A small-molecule ligand and the protein it binds are described below.
Small molecule (SMILES): CN1CCN(c2ccnc3c2c(/C=C2\Oc4cc(O)cc(O)c4C2=O)cn3C)CC1

Binding-site contacts:
Ligand atom O4 contacts residue LYS691 of chain 1.A at 3.0 Å.
Ligand atom O3 contacts residue TYR725 of chain 1.A at 3.6 Å.
Ligand atom C4 contacts residue VAL740 of chain 1.A at 3.8 Å (hydrophobic).
Ligand atom C1 contacts residue MET811 of chain 1.A at 3.4 Å (hydrophobic).
Ligand atom C2 contacts residue TYR725 of chain 1.A at 2.9 Å (hydrophobic).
Ligand atom C6 contacts residue ILE689 of chain 1.A at 3.6 Å (hydrophobic).
Ligand atom C2 contacts residue ASP822 of chain 1.A at 3.3 Å.
Ligand atom C19 contacts residue THR745 of chain 1.A at 3.7 Å.
Ligand atom C2 contacts residue ILE737 of chain 1.A at 3.6 Å (hydrophobic).
Ligand atom N1 contacts residue MET811 of chain 1.A at 3.8 Å.
Ligand atom C8 contacts residue ILE689 of chain 1.A at 3.4 Å (hydrophobic).
Ligand atom O1 contacts residue LYS691 of chain 1.A at 3.4 Å (salt-bridge).
Ligand atom C7 contacts residue ILE737 of chain 1.A at 3.4 Å (hydrophobic).
Ligand atom C3 contacts residue ASP699 of chain 1.A at 3.5 Å.
Ligand atom C4 contacts residue MET811 of chain 1.A at 3.4 Å (hydrophobic).
Ligand atom C12 contacts residue ASP822 of chain 1.A at 3.5 Å.
Ligand atom C20 contacts residue TRP670 of chain 1.A at 3.5 Å (hydrophobic).
Ligand atom C3 contacts residue ASP822 of chain 1.A at 3.2 Å.
Ligand atom N1 contacts residue VAL740 of chain 1.A at 3.2 Å (h-bond).
Ligand atom C6 contacts residue MET811 of chain 1.A at 3.7 Å (hydrophobic).
Ligand atom O3 contacts residue ASP699 of chain 1.A at 2.6 Å.
Ligand atom C21 contacts residue TYR725 of chain 1.A at 3.7 Å (hydrophobic).
Ligand atom C10 contacts residue ILE737 of chain 1.A at 3.4 Å (hydrophobic).
Ligand atom C11 contacts residue ASP822 of chain 1.A at 3.2 Å.
Ligand atom C12 contacts residue ILE737 of chain 1.A at 3.7 Å (hydrophobic).
Ligand atom C21 contacts residue VAL740 of chain 1.A at 3.4 Å (hydrophobic).
Ligand atom N2 contacts residue GLU738 of chain 1.A at 3.3 Å (salt-bridge).
Ligand atom O3 contacts residue ASP822 of chain 1.A at 3.6 Å.
Ligand atom C5 contacts residue GLU738 of chain 1.A at 3.8 Å.
Ligand atom C11 contacts residue TYR725 of chain 1.A at 3.7 Å (hydrophobic).
Ligand atom C18 contacts residue MET662 of chain 1.A at 3.6 Å (hydrophobic).
Ligand atom O2 contacts residue ILE737 of chain 1.A at 3.6 Å.
Ligand atom C13 contacts residue MET811 of chain 1.A at 3.7 Å (hydrophobic).
Ligand atom O4 contacts residue ASP822 of chain 1.A at 3.3 Å.
Ligand atom C21 contacts residue GLU738 of chain 1.A at 2.9 Å.
Ligand atom C16 contacts residue ILE689 of chain 1.A at 3.4 Å (hydrophobic).
Ligand atom C11 contacts residue ASP699 of chain 1.A at 3.5 Å.
Ligand atom C18 contacts residue TRP670 of chain 1.A at 3.2 Å (hydrophobic).
Ligand atom C11 contacts residue ILE737 of chain 1.A at 3.8 Å (hydrophobic).
Ligand atom C10 contacts residue ASP822 of chain 1.A at 3.7 Å.

Sequence of chain 1.A:
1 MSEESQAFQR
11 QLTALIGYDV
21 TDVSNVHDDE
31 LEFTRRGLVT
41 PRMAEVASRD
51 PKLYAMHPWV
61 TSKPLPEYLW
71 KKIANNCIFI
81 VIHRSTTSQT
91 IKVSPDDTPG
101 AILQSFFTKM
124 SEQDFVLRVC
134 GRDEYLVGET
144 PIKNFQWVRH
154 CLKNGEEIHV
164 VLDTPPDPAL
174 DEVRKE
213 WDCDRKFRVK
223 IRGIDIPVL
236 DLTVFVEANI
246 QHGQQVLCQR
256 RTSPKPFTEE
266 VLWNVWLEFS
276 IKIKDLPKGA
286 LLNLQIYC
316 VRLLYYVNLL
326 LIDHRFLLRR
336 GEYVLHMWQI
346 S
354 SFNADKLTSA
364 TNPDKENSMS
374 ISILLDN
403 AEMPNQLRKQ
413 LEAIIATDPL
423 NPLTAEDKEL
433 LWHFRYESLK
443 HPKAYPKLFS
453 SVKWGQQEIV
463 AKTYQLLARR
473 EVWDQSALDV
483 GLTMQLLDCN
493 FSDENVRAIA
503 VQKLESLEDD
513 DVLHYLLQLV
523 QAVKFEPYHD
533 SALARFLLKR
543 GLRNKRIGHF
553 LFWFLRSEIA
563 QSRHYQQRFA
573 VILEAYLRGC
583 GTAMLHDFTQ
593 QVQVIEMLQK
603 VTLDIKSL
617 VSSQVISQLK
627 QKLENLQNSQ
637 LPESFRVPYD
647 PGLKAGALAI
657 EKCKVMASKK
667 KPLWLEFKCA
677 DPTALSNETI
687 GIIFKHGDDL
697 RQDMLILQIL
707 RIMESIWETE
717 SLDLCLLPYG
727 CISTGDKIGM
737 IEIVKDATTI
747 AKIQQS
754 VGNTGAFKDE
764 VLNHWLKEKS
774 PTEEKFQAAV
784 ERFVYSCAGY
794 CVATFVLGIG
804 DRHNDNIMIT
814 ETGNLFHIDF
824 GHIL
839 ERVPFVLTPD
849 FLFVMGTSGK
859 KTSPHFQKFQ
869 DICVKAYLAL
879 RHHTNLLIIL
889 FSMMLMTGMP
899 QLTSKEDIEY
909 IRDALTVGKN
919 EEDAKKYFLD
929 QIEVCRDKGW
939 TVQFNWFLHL